Binding-site contacts:
Ligand atom O7 contacts residue ALA262 of chain 1.A at 4.3 Å.
Ligand atom C8 contacts residue ASN266 of chain 1.A at 3.6 Å.
Ligand atom C8 contacts residue THR267 of chain 1.A at 4.2 Å.
Ligand atom C7 contacts residue THR267 of chain 1.A at 4.3 Å.
Ligand atom O7 contacts residue THR267 of chain 1.A at 4.1 Å.
Ligand atom O5 contacts residue ASN266 of chain 1.A at 2.3 Å (h-bond).
Ligand atom C4 contacts residue ASN266 of chain 1.A at 4.2 Å.
Ligand atom N2 contacts residue ASN266 of chain 1.A at 2.9 Å (h-bond).
Ligand atom C8 contacts residue SER268 of chain 1.A at 4.1 Å.
Ligand atom O7 contacts residue ASN266 of chain 1.A at 3.2 Å (h-bond).
Ligand atom C3 contacts residue ASN266 of chain 1.A at 3.8 Å.
Ligand atom C2 contacts residue ASN266 of chain 1.A at 2.4 Å.
Ligand atom C5 contacts residue ASN266 of chain 1.A at 3.6 Å.
Ligand atom C7 contacts residue ASN266 of chain 1.A at 3.2 Å.
Ligand atom C1 contacts residue ASN266 of chain 1.A at 1.5 Å.

The small molecule below binds the protein below.
Small molecule (SMILES): CC(=O)N[C@H]1[C@H](O[C@H]2[C@H](O)[C@@H](NC(C)=O)CO[C@@H]2CO)O[C@H](CO)[C@@H](O)[C@@H]1O

Sequence of chain 1.A:
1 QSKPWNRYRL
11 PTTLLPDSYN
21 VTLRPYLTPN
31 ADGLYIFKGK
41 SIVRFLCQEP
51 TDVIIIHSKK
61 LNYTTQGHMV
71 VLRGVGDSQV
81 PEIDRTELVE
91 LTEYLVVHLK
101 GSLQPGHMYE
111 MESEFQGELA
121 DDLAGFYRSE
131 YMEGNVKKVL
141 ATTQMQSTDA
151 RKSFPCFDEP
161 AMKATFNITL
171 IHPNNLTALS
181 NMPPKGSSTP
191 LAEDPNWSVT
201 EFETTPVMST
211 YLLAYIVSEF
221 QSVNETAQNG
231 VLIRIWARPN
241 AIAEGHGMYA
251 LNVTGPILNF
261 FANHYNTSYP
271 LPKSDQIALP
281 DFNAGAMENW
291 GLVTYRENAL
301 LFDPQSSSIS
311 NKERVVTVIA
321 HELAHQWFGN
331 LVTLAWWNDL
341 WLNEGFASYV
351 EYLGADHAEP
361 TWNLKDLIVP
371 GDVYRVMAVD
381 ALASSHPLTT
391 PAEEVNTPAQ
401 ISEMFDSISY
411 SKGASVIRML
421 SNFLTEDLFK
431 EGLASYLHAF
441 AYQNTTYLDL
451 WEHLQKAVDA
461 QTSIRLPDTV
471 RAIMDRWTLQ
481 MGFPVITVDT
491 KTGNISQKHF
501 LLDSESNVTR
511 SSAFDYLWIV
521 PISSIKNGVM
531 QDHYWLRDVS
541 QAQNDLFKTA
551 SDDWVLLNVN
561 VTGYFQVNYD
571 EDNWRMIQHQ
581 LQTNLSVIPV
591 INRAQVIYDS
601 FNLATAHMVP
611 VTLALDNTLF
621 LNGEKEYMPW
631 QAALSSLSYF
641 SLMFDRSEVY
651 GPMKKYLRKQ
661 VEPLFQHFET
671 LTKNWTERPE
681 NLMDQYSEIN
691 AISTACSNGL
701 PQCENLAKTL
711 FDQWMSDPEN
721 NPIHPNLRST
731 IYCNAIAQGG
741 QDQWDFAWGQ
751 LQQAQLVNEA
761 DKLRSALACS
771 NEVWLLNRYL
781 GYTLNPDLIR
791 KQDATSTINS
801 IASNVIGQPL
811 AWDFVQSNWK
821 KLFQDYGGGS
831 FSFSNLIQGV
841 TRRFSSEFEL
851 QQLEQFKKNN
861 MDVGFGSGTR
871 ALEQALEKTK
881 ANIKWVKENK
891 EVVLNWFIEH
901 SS